A protein and the small-molecule ligand that binds it are described below.
Small molecule (SMILES): CCNC(=O)c1ccc2c(c1)nc(C)n2[C@H]1CCN(CC2(O)CCCCC2)C[C@@H]1C

Sequence of chain 1.C:
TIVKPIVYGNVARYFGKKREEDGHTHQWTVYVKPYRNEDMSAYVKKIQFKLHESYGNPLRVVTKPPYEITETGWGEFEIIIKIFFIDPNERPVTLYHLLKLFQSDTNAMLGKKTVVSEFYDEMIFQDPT

Binding-site contacts:
Ligand atom C4 contacts residue TRP93 of chain 1.C at 3.6 Å (hydrophobic).
Ligand atom N12 contacts residue HIS71 of chain 1.C at 3.2 Å.
Ligand atom C8 contacts residue GLU95 of chain 1.C at 3.5 Å.
Ligand atom C11 contacts residue SER73 of chain 1.C at 3.1 Å.
Ligand atom C11 contacts residue TRP93 of chain 1.C at 3.4 Å (hydrophobic).
Ligand atom C6 contacts residue SER73 of chain 1.C at 3.5 Å.
Ligand atom N14 contacts residue HIS71 of chain 1.C at 3.5 Å (h-bond).
Ligand atom C27 contacts residue GLU95 of chain 1.C at 3.6 Å.
Ligand atom O31 contacts residue GLU95 of chain 1.C at 3.6 Å.
Ligand atom O5 contacts residue TRP93 of chain 1.C at 3.1 Å (h-bond).
Ligand atom C17 contacts residue GLU95 of chain 1.C at 3.4 Å.
Ligand atom O5 contacts residue GLY94 of chain 1.C at 3.5 Å (h-bond).
Ligand atom C18 contacts residue GLU95 of chain 1.C at 3.5 Å.
Ligand atom C2 contacts residue HIS43 of chain 1.C at 3.4 Å.
Ligand atom N12 contacts residue TRP93 of chain 1.C at 3.5 Å.
Ligand atom C4 contacts residue SER73 of chain 1.C at 3.6 Å.
Ligand atom C1 contacts residue TYR74 of chain 1.C at 3.5 Å (hydrophobic).
Ligand atom N3 contacts residue SER73 of chain 1.C at 3.0 Å (h-bond).
Ligand atom C7 contacts residue PHE96 of chain 1.C at 3.6 Å (hydrophobic).
Ligand atom C13 contacts residue HIS71 of chain 1.C at 3.5 Å.
Ligand atom O5 contacts residue GLY92 of chain 1.C at 3.4 Å.
Ligand atom C7 contacts residue GLY94 of chain 1.C at 3.1 Å.
Ligand atom O5 contacts residue TYR74 of chain 1.C at 3.1 Å (h-bond).
Ligand atom O31 contacts residue PHE96 of chain 1.C at 3.7 Å.
Ligand atom C2 contacts residue SER73 of chain 1.C at 3.7 Å.
Ligand atom C2 contacts residue TYR74 of chain 1.C at 3.6 Å (hydrophobic).
Ligand atom O31 contacts residue LEU117 of chain 1.C at 3.3 Å.
Ligand atom C8 contacts residue GLY94 of chain 1.C at 3.5 Å.
Ligand atom C1 contacts residue SER73 of chain 1.C at 3.4 Å.
Ligand atom N19 contacts residue GLU95 of chain 1.C at 2.8 Å (salt-bridge).
Ligand atom N3 contacts residue TRP93 of chain 1.C at 3.3 Å (h-bond).
Ligand atom C26 contacts residue GLU95 of chain 1.C at 3.6 Å.
Ligand atom C27 contacts residue LEU117 of chain 1.C at 3.7 Å (hydrophobic).
Ligand atom C11 contacts residue HIS71 of chain 1.C at 3.7 Å.
Ligand atom C1 contacts residue HIS43 of chain 1.C at 3.7 Å.
Ligand atom C10 contacts residue HIS71 of chain 1.C at 3.3 Å.
Ligand atom C10 contacts residue TRP93 of chain 1.C at 3.4 Å (hydrophobic).
Ligand atom C20 contacts residue GLU95 of chain 1.C at 3.4 Å.
Ligand atom C9 contacts residue HIS71 of chain 1.C at 3.7 Å.
Ligand atom C21 contacts residue GLU95 of chain 1.C at 3.4 Å.